Sequence of chain 1.B:
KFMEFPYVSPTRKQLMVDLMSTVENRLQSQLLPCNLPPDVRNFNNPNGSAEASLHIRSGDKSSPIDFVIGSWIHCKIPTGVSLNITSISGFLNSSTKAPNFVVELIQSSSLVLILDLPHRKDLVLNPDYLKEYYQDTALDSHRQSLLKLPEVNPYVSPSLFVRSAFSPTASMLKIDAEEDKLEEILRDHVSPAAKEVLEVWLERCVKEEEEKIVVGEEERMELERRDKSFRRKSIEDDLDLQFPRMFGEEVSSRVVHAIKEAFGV

Binding-site contacts:
Ligand atom CMC contacts residue PHE273 of chain 1.B at 3.5 Å (hydrophobic).
Ligand atom O1D contacts residue ILE92 of chain 1.B at 3.8 Å.
Ligand atom CBC contacts residue LEU61 of chain 1.B at 3.8 Å (hydrophobic).
Ligand atom C3B contacts residue GLU111 of chain 1.B at 3.6 Å.
Ligand atom O1A contacts residue SER166 of chain 1.B at 3.2 Å (h-bond).
Ligand atom CMD contacts residue MET256 of chain 1.B at 3.7 Å (hydrophobic).
Ligand atom C1B contacts residue GLU111 of chain 1.B at 2.9 Å.
Ligand atom O1A contacts residue TYR164 of chain 1.B at 3.2 Å (h-bond).
Ligand atom OB contacts residue GLU111 of chain 1.B at 3.6 Å.
Ligand atom CGA contacts residue TYR164 of chain 1.B at 3.9 Å (hydrophobic).
Ligand atom OC contacts residue SER244 of chain 1.B at 3.2 Å (h-bond).
Ligand atom CHC contacts residue SER244 of chain 1.B at 3.7 Å.
Ligand atom NB contacts residue GLU111 of chain 1.B at 2.6 Å (salt-bridge).
Ligand atom C4B contacts residue GLU111 of chain 1.B at 3.1 Å.
Ligand atom CAC contacts residue SER78 of chain 1.B at 3.8 Å.
Ligand atom O2A contacts residue PRO167 of chain 1.B at 3.3 Å.
Ligand atom O2A contacts residue SER166 of chain 1.B at 3.1 Å (h-bond).
Ligand atom C2B contacts residue GLU111 of chain 1.B at 3.5 Å.
Ligand atom NA contacts residue ASP248 of chain 1.B at 3.4 Å (salt-bridge).
Ligand atom NA contacts residue GLU111 of chain 1.B at 3.9 Å.
Ligand atom C1A contacts residue ASP248 of chain 1.B at 3.1 Å.
Ligand atom CHC contacts residue ASP248 of chain 1.B at 3.8 Å.
Ligand atom CMB contacts residue PHE175 of chain 1.B at 3.2 Å (hydrophobic).
Ligand atom CBB contacts residue PHE98 of chain 1.B at 3.7 Å (hydrophobic).
Ligand atom CMD contacts residue ILE92 of chain 1.B at 3.9 Å (hydrophobic).
Ligand atom C2A contacts residue ASP248 of chain 1.B at 3.6 Å.
Ligand atom CHA contacts residue ASP248 of chain 1.B at 3.3 Å.
Ligand atom OBD contacts residue ILE92 of chain 1.B at 3.7 Å.
Ligand atom NC contacts residue ASP248 of chain 1.B at 3.7 Å.
Ligand atom CHB contacts residue GLU111 of chain 1.B at 3.5 Å.
Ligand atom CAD contacts residue ILE92 of chain 1.B at 3.6 Å (hydrophobic).
Ligand atom CBC contacts residue ILE269 of chain 1.B at 3.9 Å (hydrophobic).
Ligand atom O1D contacts residue ILE113 of chain 1.B at 3.1 Å.
Ligand atom C3D contacts residue ILE92 of chain 1.B at 3.5 Å (hydrophobic).
Ligand atom C2D contacts residue ILE92 of chain 1.B at 3.7 Å (hydrophobic).
Ligand atom CAB contacts residue SER96 of chain 1.B at 3.5 Å.
Ligand atom OC contacts residue ILE245 of chain 1.B at 3.8 Å.
Ligand atom C4D contacts residue ASP248 of chain 1.B at 3.7 Å.
Ligand atom CGA contacts residue SER166 of chain 1.B at 3.6 Å.
Ligand atom CAA contacts residue ASP248 of chain 1.B at 3.3 Å.

A protein and the small-molecule ligand that binds it are described below.
Small molecule (SMILES): C=CC1=C(C)/C(=C/C2=N/C(=C3\c4[nH]c(Cc5[nH]c(C=O)c(C)c5CC)c(C)c4C(=O)[C@@H]3C(=O)OC)[C@@H](CCC(=O)O)[C@@H]2C)NC1=O